Sequence of chain 2.B:
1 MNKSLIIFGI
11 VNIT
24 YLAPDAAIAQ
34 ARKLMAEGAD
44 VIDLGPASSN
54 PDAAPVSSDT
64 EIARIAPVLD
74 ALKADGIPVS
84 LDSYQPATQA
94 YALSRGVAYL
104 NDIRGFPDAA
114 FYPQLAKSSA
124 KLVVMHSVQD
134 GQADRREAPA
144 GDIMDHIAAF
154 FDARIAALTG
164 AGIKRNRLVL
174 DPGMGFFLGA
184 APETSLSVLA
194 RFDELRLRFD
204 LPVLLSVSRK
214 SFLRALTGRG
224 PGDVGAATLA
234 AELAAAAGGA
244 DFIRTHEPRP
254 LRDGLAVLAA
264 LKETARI

Binding-site contacts:
Ligand atom N5 contacts residue ARG247 of chain 2.B at 3.6 Å (salt-bridge).
Ligand atom O23 contacts residue PHE179 of chain 2.B at 2.8 Å (h-bond).
Ligand atom C18 contacts residue PAB1 of chain 2.I at 3.6 Å.
Ligand atom N8 contacts residue ASP85 of chain 2.B at 2.9 Å (salt-bridge).
Ligand atom C17 contacts residue LYS213 of chain 2.B at 3.6 Å.
Ligand atom N2 contacts residue ASN104 of chain 2.B at 2.7 Å (h-bond).
Ligand atom O23 contacts residue SER214 of chain 2.B at 3.2 Å (h-bond).
Ligand atom C7 contacts residue ARG247 of chain 2.B at 3.6 Å.
Ligand atom C4 contacts residue SER209 of chain 2.B at 3.5 Å.
Ligand atom N8 contacts residue ARG247 of chain 2.B at 3.2 Å (salt-bridge).
Ligand atom C10 contacts residue PAB1 of chain 2.I at 3.2 Å.
Ligand atom O22 contacts residue LYS213 of chain 2.B at 3.6 Å.
Ligand atom N3 contacts residue ASP174 of chain 2.B at 2.6 Å (salt-bridge).
Ligand atom O4 contacts residue SER209 of chain 2.B at 3.4 Å.
Ligand atom O23 contacts residue GLY178 of chain 2.B at 3.4 Å.
Ligand atom N11 contacts residue PHE180 of chain 2.B at 3.6 Å.
Ligand atom N1 contacts residue ASN104 of chain 2.B at 3.3 Å (h-bond).
Ligand atom C19 contacts residue LYS213 of chain 2.B at 3.6 Å.
Ligand atom C7 contacts residue SER52 of chain 2.B at 3.3 Å.
Ligand atom C2 contacts residue ASP174 of chain 2.B at 3.1 Å.
Ligand atom C2 contacts residue ASN104 of chain 2.B at 3.5 Å.
Ligand atom O22 contacts residue SER214 of chain 2.B at 2.8 Å (h-bond).
Ligand atom C21 contacts residue PHE179 of chain 2.B at 3.7 Å (hydrophobic).
Ligand atom N5 contacts residue LYS213 of chain 2.B at 3.2 Å (salt-bridge).
Ligand atom N2 contacts residue ASP174 of chain 2.B at 2.8 Å (salt-bridge).
Ligand atom O4 contacts residue LYS213 of chain 2.B at 2.9 Å (salt-bridge).
Ligand atom C5 contacts residue ARG247 of chain 2.B at 3.5 Å.
Ligand atom N5 contacts residue PHE180 of chain 2.B at 3.5 Å.
Ligand atom N11 contacts residue SER52 of chain 2.B at 2.8 Å (h-bond).
Ligand atom C4 contacts residue MET128 of chain 2.B at 3.7 Å (hydrophobic).
Ligand atom C17 contacts residue PHE180 of chain 2.B at 3.4 Å (hydrophobic).
Ligand atom C6 contacts residue PAB1 of chain 2.I at 3.5 Å.
Ligand atom C7 contacts residue ASP85 of chain 2.B at 3.6 Å.
Ligand atom C16 contacts residue PAB1 of chain 2.I at 3.5 Å.
Ligand atom N3 contacts residue MET128 of chain 2.B at 3.4 Å (h-bond).
Ligand atom C15 contacts residue SER52 of chain 2.B at 3.4 Å.
Ligand atom C21 contacts residue SER214 of chain 2.B at 3.4 Å.
Ligand atom C16 contacts residue ASN53 of chain 2.B at 3.6 Å.
Ligand atom C4 contacts residue LYS213 of chain 2.B at 3.7 Å.
Ligand atom C9 contacts residue ARG247 of chain 2.B at 3.5 Å.

The protein below binds the small molecule below.
Small molecule (SMILES): Nc1nc2c(c(=O)[nH]1)N=C(CNc1ccc(C(=O)O)cc1)CN2